Binding-site contacts:
Ligand atom C8 contacts residue GLU105 of chain 1.A at 3.8 Å.
Ligand atom C1 contacts residue LYS84 of chain 1.A at 3.6 Å.
Ligand atom C1 contacts residue ALA100 of chain 1.A at 4.3 Å (hydrophobic).
Ligand atom C14 contacts residue VAL86 of chain 1.A at 3.6 Å (hydrophobic).
Ligand atom O1 contacts residue ILE111 of chain 1.A at 3.4 Å.
Ligand atom C10 contacts residue THR85 of chain 1.A at 4.3 Å.
Ligand atom C1 contacts residue VAL86 of chain 1.A at 3.9 Å (hydrophobic).
Ligand atom C8 contacts residue ILE111 of chain 1.A at 3.9 Å (hydrophobic).
Ligand atom C6 contacts residue GLU105 of chain 1.A at 4.1 Å.
Ligand atom N1 contacts residue THR85 of chain 1.A at 4.2 Å.
Ligand atom C6 contacts residue ILE111 of chain 1.A at 3.9 Å (hydrophobic).
Ligand atom C2 contacts residue VAL86 of chain 1.A at 4.0 Å (hydrophobic).
Ligand atom N1 contacts residue VAL86 of chain 1.A at 4.3 Å.
Ligand atom C10 contacts residue VAL86 of chain 1.A at 4.5 Å (hydrophobic).
Ligand atom C3 contacts residue LYS84 of chain 1.A at 4.1 Å.
Ligand atom C5 contacts residue ILE111 of chain 1.A at 3.6 Å (hydrophobic).
Ligand atom C14 contacts residue THR85 of chain 1.A at 4.4 Å.
Ligand atom C4 contacts residue VAL86 of chain 1.A at 3.7 Å (hydrophobic).
Ligand atom C7 contacts residue ILE108 of chain 1.A at 4.0 Å (hydrophobic).
Ligand atom C2 contacts residue GLU105 of chain 1.A at 4.2 Å.
Ligand atom C1 contacts residue ILE108 of chain 1.A at 4.3 Å (hydrophobic).
Ligand atom C3 contacts residue VAL86 of chain 1.A at 3.7 Å (hydrophobic).
Ligand atom C6 contacts residue ILE108 of chain 1.A at 4.3 Å (hydrophobic).
Ligand atom C4 contacts residue ILE111 of chain 1.A at 4.4 Å (hydrophobic).
Ligand atom C12 contacts residue THR85 of chain 1.A at 4.0 Å.
Ligand atom C8 contacts residue ILE108 of chain 1.A at 3.3 Å (hydrophobic).
Ligand atom C13 contacts residue THR85 of chain 1.A at 3.9 Å.
Ligand atom C13 contacts residue VAL86 of chain 1.A at 3.5 Å (hydrophobic).
Ligand atom C2 contacts residue LYS84 of chain 1.A at 4.3 Å.
Ligand atom C4 contacts residue THR85 of chain 1.A at 3.2 Å.
Ligand atom C5 contacts residue THR85 of chain 1.A at 4.5 Å.
Ligand atom O3 contacts residue THR85 of chain 1.A at 4.3 Å.
Ligand atom C7 contacts residue GLU105 of chain 1.A at 3.5 Å.
Ligand atom C9 contacts residue ILE111 of chain 1.A at 3.5 Å (hydrophobic).
Ligand atom C1 contacts residue GLU105 of chain 1.A at 3.6 Å.
Ligand atom C3 contacts residue THR85 of chain 1.A at 3.3 Å.
Ligand atom C13 contacts residue ALA87 of chain 1.A at 4.2 Å (hydrophobic).
Ligand atom C9 contacts residue VAL86 of chain 1.A at 3.8 Å (hydrophobic).

Sequence of chain 1.A:
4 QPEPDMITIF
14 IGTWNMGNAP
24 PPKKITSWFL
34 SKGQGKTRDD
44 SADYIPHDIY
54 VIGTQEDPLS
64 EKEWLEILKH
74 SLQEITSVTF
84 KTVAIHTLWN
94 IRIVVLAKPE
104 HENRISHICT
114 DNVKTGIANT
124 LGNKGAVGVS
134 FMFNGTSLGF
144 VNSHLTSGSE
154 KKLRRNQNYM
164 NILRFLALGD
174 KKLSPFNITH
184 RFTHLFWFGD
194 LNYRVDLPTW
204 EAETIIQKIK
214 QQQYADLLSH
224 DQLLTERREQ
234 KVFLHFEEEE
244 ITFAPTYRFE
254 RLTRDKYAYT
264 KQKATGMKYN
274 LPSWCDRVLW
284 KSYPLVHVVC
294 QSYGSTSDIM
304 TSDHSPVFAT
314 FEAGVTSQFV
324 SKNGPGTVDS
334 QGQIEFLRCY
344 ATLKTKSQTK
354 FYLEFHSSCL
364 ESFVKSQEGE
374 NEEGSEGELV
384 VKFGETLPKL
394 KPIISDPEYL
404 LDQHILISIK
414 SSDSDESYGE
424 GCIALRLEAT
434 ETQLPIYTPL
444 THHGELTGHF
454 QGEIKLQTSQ

The protein below binds the small molecule below.
Small molecule (SMILES): Cc1ccc(OCC(=O)N2CCOCC2)c(C)c1